Binding-site contacts:
Ligand atom O7 contacts residue ASN265 of chain 1.D at 2.9 Å (h-bond).
Ligand atom C8 contacts residue VAL302 of chain 1.D at 3.8 Å (hydrophobic).
Ligand atom C4 contacts residue ASN265 of chain 1.D at 4.2 Å.
Ligand atom C1 contacts residue GLN263 of chain 1.D at 4.2 Å.
Ligand atom C6 contacts residue ARG412 of chain 1.D at 4.1 Å.
Ligand atom N2 contacts residue ASN265 of chain 1.D at 2.9 Å (h-bond).
Ligand atom C1 contacts residue ASN265 of chain 1.D at 1.4 Å.
Ligand atom C8 contacts residue GLN263 of chain 1.D at 4.0 Å.
Ligand atom C5 contacts residue ASN265 of chain 1.D at 3.7 Å.
Ligand atom C3 contacts residue ASN265 of chain 1.D at 3.8 Å.
Ligand atom C7 contacts residue ASN265 of chain 1.D at 3.1 Å.
Ligand atom O5 contacts residue ARG412 of chain 1.D at 4.0 Å.
Ligand atom N2 contacts residue GLN263 of chain 1.D at 4.0 Å.
Ligand atom O7 contacts residue ASN301 of chain 1.D at 4.0 Å.
Ligand atom O6 contacts residue ARG412 of chain 1.D at 3.8 Å.
Ligand atom C8 contacts residue SER303 of chain 1.D at 3.6 Å.
Ligand atom C2 contacts residue ASN265 of chain 1.D at 2.5 Å.
Ligand atom C8 contacts residue ASN301 of chain 1.D at 4.5 Å.
Ligand atom O5 contacts residue ASN265 of chain 1.D at 2.4 Å (h-bond).
Ligand atom C8 contacts residue ASN265 of chain 1.D at 4.3 Å.

Sequence of chain 1.D:
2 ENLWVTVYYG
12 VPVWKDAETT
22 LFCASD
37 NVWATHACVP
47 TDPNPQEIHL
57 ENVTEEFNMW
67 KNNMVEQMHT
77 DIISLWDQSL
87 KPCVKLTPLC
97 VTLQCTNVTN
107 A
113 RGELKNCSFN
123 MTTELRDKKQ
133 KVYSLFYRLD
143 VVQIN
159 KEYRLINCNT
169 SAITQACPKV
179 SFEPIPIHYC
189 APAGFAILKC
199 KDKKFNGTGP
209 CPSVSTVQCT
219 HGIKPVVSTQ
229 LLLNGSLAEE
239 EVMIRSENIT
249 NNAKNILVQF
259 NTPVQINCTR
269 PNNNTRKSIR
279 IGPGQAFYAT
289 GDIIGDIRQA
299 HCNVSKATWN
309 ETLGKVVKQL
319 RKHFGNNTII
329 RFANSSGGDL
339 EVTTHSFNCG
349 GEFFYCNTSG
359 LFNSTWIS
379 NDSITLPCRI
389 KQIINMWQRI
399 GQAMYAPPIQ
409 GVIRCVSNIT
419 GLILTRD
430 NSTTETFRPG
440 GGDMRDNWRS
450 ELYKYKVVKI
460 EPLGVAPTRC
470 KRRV

The protein below binds the small molecule below.
Small molecule (SMILES): CC(=O)N[C@H]1[C@H](O[C@H]2[C@H](O)[C@@H](NC(C)=O)CO[C@@H]2CO)O[C@H](CO)[C@@H](O)[C@@H]1O